This protein binds this small molecule.
Small molecule (SMILES): O=c1[nH]cnc2c1ncn2[C@@H]1O[C@H](COP(=O)(O)O)[C@@H](O)[C@H]1O

Sequence of chain 1.F:
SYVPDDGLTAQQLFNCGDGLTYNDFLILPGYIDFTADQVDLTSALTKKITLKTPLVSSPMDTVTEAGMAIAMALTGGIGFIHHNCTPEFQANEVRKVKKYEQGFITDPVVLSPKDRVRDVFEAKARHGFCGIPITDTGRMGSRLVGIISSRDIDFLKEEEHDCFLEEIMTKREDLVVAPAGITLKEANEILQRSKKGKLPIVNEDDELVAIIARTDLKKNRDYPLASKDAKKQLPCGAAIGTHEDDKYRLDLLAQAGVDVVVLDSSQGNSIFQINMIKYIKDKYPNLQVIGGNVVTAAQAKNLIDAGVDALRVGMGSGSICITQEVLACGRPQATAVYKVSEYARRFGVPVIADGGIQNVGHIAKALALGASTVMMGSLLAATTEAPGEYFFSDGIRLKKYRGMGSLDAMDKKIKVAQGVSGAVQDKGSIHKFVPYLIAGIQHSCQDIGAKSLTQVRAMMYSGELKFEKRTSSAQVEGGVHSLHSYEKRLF

Binding-site contacts:
Ligand atom N1 contacts residue CYS336 of chain 1.F at 2.6 Å.
Ligand atom O2' contacts residue NAD1 of chain 1.FA at 3.5 Å (h-bond).
Ligand atom C3' contacts residue SER73 of chain 1.F at 3.3 Å.
Ligand atom O6 contacts residue GLY420 of chain 1.F at 2.9 Å (h-bond).
Ligand atom O2' contacts residue ASP369 of chain 1.F at 2.2 Å (salt-bridge).
Ligand atom O3P contacts residue GLY392 of chain 1.F at 2.7 Å (h-bond).
Ligand atom O2P contacts residue SER334 of chain 1.F at 2.7 Å (h-bond).
Ligand atom O1P contacts residue SER334 of chain 1.F at 2.7 Å (h-bond).
Ligand atom O3' contacts residue ASP369 of chain 1.F at 2.9 Å (salt-bridge).
Ligand atom O2' contacts residue ARG327 of chain 1.F at 3.1 Å (salt-bridge).
Ligand atom N1 contacts residue NAD1 of chain 1.FA at 3.5 Å.
Ligand atom N3 contacts residue CYS336 of chain 1.F at 2.5 Å.
Ligand atom C6 contacts residue NAD1 of chain 1.FA at 3.5 Å.
Ligand atom P contacts residue SER334 of chain 1.F at 3.6 Å.
Ligand atom N3 contacts residue NAD1 of chain 1.FA at 3.3 Å.
Ligand atom C2 contacts residue NAD1 of chain 1.FA at 3.5 Å.
Ligand atom O3' contacts residue ARG327 of chain 1.F at 3.2 Å (salt-bridge).
Ligand atom O3' contacts residue MET390 of chain 1.F at 3.6 Å.
Ligand atom O6 contacts residue GLY447 of chain 1.F at 3.4 Å.
Ligand atom O1P contacts residue SER393 of chain 1.F at 2.8 Å (h-bond).
Ligand atom C6 contacts residue CYS336 of chain 1.F at 3.6 Å (hydrophobic).
Ligand atom C2 contacts residue CYS336 of chain 1.F at 1.8 Å (hydrophobic).
Ligand atom O6 contacts residue NAD1 of chain 1.FA at 3.6 Å.
Ligand atom O1P contacts residue GLY392 of chain 1.F at 3.4 Å.
Ligand atom O3' contacts residue SER73 of chain 1.F at 2.6 Å (h-bond).
Ligand atom C4 contacts residue CYS336 of chain 1.F at 3.5 Å (hydrophobic).
Ligand atom O5' contacts residue GLY333 of chain 1.F at 3.5 Å.
Ligand atom C3' contacts residue ASP369 of chain 1.F at 3.5 Å.
Ligand atom O2P contacts residue GLY371 of chain 1.F at 3.2 Å (h-bond).
Ligand atom C2' contacts residue ARG327 of chain 1.F at 3.4 Å.
Ligand atom C4 contacts residue NAD1 of chain 1.FA at 3.2 Å.
Ligand atom O2P contacts residue GLY333 of chain 1.F at 3.4 Å.
Ligand atom C2' contacts residue ASP369 of chain 1.F at 3.4 Å.
Ligand atom N7 contacts residue NAD1 of chain 1.FA at 3.2 Å.
Ligand atom N1 contacts residue GLN446 of chain 1.F at 2.8 Å (h-bond).
Ligand atom O1P contacts residue TYR416 of chain 1.F at 2.9 Å (h-bond).
Ligand atom N7 contacts residue MET419 of chain 1.F at 3.4 Å (h-bond).
Ligand atom N9 contacts residue NAD1 of chain 1.FA at 3.5 Å.
Ligand atom O6 contacts residue GLN446 of chain 1.F at 3.6 Å.
Ligand atom C5 contacts residue NAD1 of chain 1.FA at 3.3 Å.